Binding-site contacts:
Ligand atom C2 contacts residue LYS230 of chain 1.A at 3.8 Å.
Ligand atom O3 contacts residue MN1 of chain 1.F at 3.4 Å.
Ligand atom O3 contacts residue ASP328 of chain 1.A at 3.1 Å (salt-bridge).
Ligand atom C2 contacts residue HIS264 of chain 1.A at 4.1 Å.
Ligand atom C5 contacts residue MN1 of chain 1.E at 4.4 Å.
Ligand atom O4 contacts residue ASP328 of chain 1.A at 2.9 Å (salt-bridge).
Ligand atom C3 contacts residue GLU228 of chain 1.A at 3.6 Å.
Ligand atom O4 contacts residue ASN185 of chain 1.A at 4.4 Å.
Ligand atom O4 contacts residue TRP187 of chain 1.A at 4.3 Å.
Ligand atom C1 contacts residue TRP187 of chain 1.A at 4.3 Å (hydrophobic).
Ligand atom O5 contacts residue TRP187 of chain 1.A at 4.3 Å.
Ligand atom C4 contacts residue TRP187 of chain 1.A at 4.1 Å (hydrophobic).
Ligand atom C6 contacts residue TRP42 of chain 1.A at 3.8 Å (hydrophobic).
Ligand atom O3 contacts residue ASP261 of chain 1.A at 3.6 Å (salt-bridge).
Ligand atom O2 contacts residue TRP187 of chain 1.A at 3.8 Å.
Ligand atom C3 contacts residue MN1 of chain 1.E at 3.6 Å.
Ligand atom C3 contacts residue HIS264 of chain 1.A at 3.5 Å.
Ligand atom C6 contacts residue HIS97 of chain 1.A at 3.5 Å.
Ligand atom O1 contacts residue LYS230 of chain 1.A at 4.2 Å.
Ligand atom C4 contacts residue ASP328 of chain 1.A at 3.6 Å.
Ligand atom C6 contacts residue ASP328 of chain 1.A at 4.0 Å.
Ligand atom O2 contacts residue LYS230 of chain 1.A at 2.6 Å (salt-bridge).
Ligand atom O3 contacts residue MN1 of chain 1.E at 2.9 Å.
Ligand atom O6 contacts residue HIS97 of chain 1.A at 2.7 Å (h-bond).
Ligand atom O2 contacts residue HIS264 of chain 1.A at 3.5 Å.
Ligand atom C5 contacts residue ASP328 of chain 1.A at 3.5 Å.
Ligand atom C2 contacts residue TRP187 of chain 1.A at 3.7 Å (hydrophobic).
Ligand atom O3 contacts residue HIS264 of chain 1.A at 2.8 Å.
Ligand atom C4 contacts residue GLU228 of chain 1.A at 3.8 Å.
Ligand atom O2 contacts residue ASP296 of chain 1.A at 3.4 Å (salt-bridge).
Ligand atom O6 contacts residue PHE138 of chain 1.A at 4.1 Å.
Ligand atom O4 contacts residue GLU228 of chain 1.A at 2.8 Å (salt-bridge).
Ligand atom C3 contacts residue TRP187 of chain 1.A at 3.9 Å (hydrophobic).
Ligand atom O4 contacts residue MN1 of chain 1.E at 2.7 Å.
Ligand atom O2 contacts residue MN1 of chain 1.F at 3.9 Å.
Ligand atom O3 contacts residue GLU228 of chain 1.A at 3.4 Å (salt-bridge).
Ligand atom C3 contacts residue ASP328 of chain 1.A at 3.9 Å.
Ligand atom O4 contacts residue HIS288 of chain 1.A at 4.0 Å.
Ligand atom C4 contacts residue MN1 of chain 1.E at 3.6 Å.
Ligand atom O1 contacts residue TRP187 of chain 1.A at 3.9 Å.

Sequence of chain 1.A:
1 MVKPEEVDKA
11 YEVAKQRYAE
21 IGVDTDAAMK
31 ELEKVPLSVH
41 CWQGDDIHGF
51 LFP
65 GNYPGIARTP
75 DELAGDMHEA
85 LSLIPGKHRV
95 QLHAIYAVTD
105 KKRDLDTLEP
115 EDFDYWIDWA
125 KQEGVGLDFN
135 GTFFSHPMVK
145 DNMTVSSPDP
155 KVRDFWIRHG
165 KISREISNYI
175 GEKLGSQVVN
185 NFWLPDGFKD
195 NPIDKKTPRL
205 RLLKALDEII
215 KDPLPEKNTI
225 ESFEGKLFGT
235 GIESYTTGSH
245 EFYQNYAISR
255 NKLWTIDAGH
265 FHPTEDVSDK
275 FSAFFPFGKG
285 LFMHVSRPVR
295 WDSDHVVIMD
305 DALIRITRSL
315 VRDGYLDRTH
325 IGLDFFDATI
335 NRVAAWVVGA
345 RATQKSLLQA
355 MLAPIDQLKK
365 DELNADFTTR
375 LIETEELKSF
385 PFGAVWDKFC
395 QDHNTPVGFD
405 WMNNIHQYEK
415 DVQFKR

A small-molecule ligand and the protein it binds are described below.
Small molecule (SMILES): OC[C@H]1O[C@@H](O)[C@H](O)[C@H](O)[C@@H]1O